This protein binds this small molecule.
Small molecule (SMILES): CC(C)=CCC/C(C)=C/CC/C(C)=C/Cc1c(O)c2ccccc2oc1=O

Binding-site contacts:
Ligand atom OAF contacts residue PRO169 of chain 1.B at 4.1 Å.
Ligand atom CAK contacts residue SER39 of chain 1.C at 3.8 Å.
Ligand atom CAK contacts residue ILE40 of chain 1.C at 4.0 Å (hydrophobic).
Ligand atom OAS contacts residue TRP32 of chain 1.C at 4.3 Å.
Ligand atom CAJ contacts residue ILE218 of chain 1.B at 4.3 Å (hydrophobic).
Ligand atom CAJ contacts residue MET36 of chain 1.C at 3.6 Å (hydrophobic).
Ligand atom CAM contacts residue ILE40 of chain 1.C at 4.1 Å (hydrophobic).
Ligand atom CAI contacts residue TYR58 of chain 1.D at 3.2 Å (hydrophobic).
Ligand atom CAK contacts residue PRO169 of chain 1.B at 4.3 Å (hydrophobic).
Ligand atom CAX contacts residue TRP173 of chain 1.B at 3.5 Å (hydrophobic).
Ligand atom CAR contacts residue TYR58 of chain 1.D at 4.1 Å (hydrophobic).
Ligand atom CAV contacts residue TYR58 of chain 1.D at 3.5 Å (hydrophobic).
Ligand atom CAL contacts residue TRP32 of chain 1.C at 4.2 Å (hydrophobic).
Ligand atom CAZ contacts residue ILE40 of chain 1.C at 4.1 Å (hydrophobic).
Ligand atom CAL contacts residue MET36 of chain 1.C at 3.9 Å (hydrophobic).
Ligand atom CAW contacts residue TYR58 of chain 1.D at 3.2 Å (hydrophobic).
Ligand atom OAE contacts residue ILE27 of chain 1.C at 4.1 Å.
Ligand atom CAJ contacts residue ILE40 of chain 1.C at 3.8 Å (hydrophobic).
Ligand atom CAY contacts residue TRP173 of chain 1.B at 4.1 Å (hydrophobic).
Ligand atom CAD contacts residue TYR58 of chain 1.D at 3.4 Å (hydrophobic).
Ligand atom OAF contacts residue TRP173 of chain 1.B at 2.9 Å (h-bond).
Ligand atom CAM contacts residue ILE218 of chain 1.B at 3.9 Å (hydrophobic).
Ligand atom OAS contacts residue ILE27 of chain 1.C at 3.8 Å.
Ligand atom CAL contacts residue PRO169 of chain 1.B at 4.2 Å (hydrophobic).
Ligand atom CAW contacts residue PRO169 of chain 1.B at 4.2 Å (hydrophobic).
Ligand atom CAO contacts residue TYR58 of chain 1.D at 3.8 Å (hydrophobic).
Ligand atom CBA contacts residue PRO169 of chain 1.B at 3.9 Å (hydrophobic).
Ligand atom CAW contacts residue TRP173 of chain 1.B at 3.4 Å (hydrophobic).
Ligand atom CAM contacts residue PRO169 of chain 1.B at 4.1 Å (hydrophobic).
Ligand atom CAP contacts residue TRP173 of chain 1.B at 3.6 Å (hydrophobic).
Ligand atom CAO contacts residue ILE40 of chain 1.C at 4.2 Å (hydrophobic).
Ligand atom CAL contacts residue ILE40 of chain 1.C at 3.8 Å (hydrophobic).
Ligand atom CAZ contacts residue PRO169 of chain 1.B at 4.1 Å (hydrophobic).
Ligand atom CAP contacts residue TYR58 of chain 1.D at 3.3 Å (hydrophobic).
Ligand atom CAK contacts residue ILE218 of chain 1.B at 3.6 Å (hydrophobic).
Ligand atom CAX contacts residue TYR58 of chain 1.D at 3.7 Å (hydrophobic).
Ligand atom CAJ contacts residue PRO169 of chain 1.B at 4.2 Å (hydrophobic).
Ligand atom CBA contacts residue ILE40 of chain 1.C at 3.9 Å (hydrophobic).
Ligand atom OAF contacts residue TYR58 of chain 1.D at 2.6 Å (h-bond).
Ligand atom CAW contacts residue ILE40 of chain 1.C at 4.1 Å (hydrophobic).

Sequence of chain 1.B:
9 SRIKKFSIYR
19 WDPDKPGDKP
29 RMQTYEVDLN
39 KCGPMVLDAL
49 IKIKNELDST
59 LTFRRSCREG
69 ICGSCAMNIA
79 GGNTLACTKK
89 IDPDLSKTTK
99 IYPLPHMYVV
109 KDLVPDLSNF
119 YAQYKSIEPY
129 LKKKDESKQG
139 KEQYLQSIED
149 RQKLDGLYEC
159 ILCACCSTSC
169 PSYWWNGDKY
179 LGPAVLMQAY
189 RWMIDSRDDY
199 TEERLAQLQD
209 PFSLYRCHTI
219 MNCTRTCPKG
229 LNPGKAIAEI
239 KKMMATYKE

Sequence of chain 1.C:
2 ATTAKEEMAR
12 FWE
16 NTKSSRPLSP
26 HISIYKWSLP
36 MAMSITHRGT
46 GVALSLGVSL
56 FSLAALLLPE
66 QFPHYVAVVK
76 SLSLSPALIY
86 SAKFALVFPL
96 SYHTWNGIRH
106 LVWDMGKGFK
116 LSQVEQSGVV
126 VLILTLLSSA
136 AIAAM

Sequence of chain 1.D:
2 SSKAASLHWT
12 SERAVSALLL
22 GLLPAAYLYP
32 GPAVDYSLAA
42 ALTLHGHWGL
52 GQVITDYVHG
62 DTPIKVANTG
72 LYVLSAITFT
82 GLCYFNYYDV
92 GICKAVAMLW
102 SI